Binding-site contacts:
Ligand atom CB contacts residue PHE913 of chain 2.X at 3.9 Å (hydrophobic).
Ligand atom CD1 contacts residue ARG46 of chain 2.V at 3.9 Å.
Ligand atom CB contacts residue GLY42 of chain 2.V at 3.7 Å.
Ligand atom OD2 contacts residue GLY667 of chain 2.X at 3.7 Å.
Ligand atom CG2 contacts residue TYR636 of chain 2.X at 3.8 Å (hydrophobic).
Ligand atom OD2 contacts residue GLU911 of chain 2.X at 3.4 Å (salt-bridge).
Ligand atom CA contacts residue ARG666 of chain 2.X at 3.6 Å.
Ligand atom CD1 contacts residue SER21 of chain 2.V at 3.4 Å.
Ligand atom OG contacts residue PHE45 of chain 2.V at 3.3 Å (h-bond).
Ligand atom CD2 contacts residue ALA20 of chain 2.V at 3.8 Å (hydrophobic).
Ligand atom CG contacts residue GLY667 of chain 2.X at 3.7 Å.
Ligand atom CB contacts residue GLU911 of chain 2.X at 3.6 Å.
Ligand atom CB contacts residue ARG666 of chain 2.X at 3.9 Å.
Ligand atom N contacts residue ARG46 of chain 2.V at 3.9 Å.
Ligand atom O contacts residue ALA874 of chain 2.X at 3.7 Å.
Ligand atom N contacts residue GLY42 of chain 2.V at 3.5 Å (h-bond).
Ligand atom O contacts residue ARG46 of chain 2.V at 3.9 Å.
Ligand atom N contacts residue GLY873 of chain 2.X at 3.8 Å.
Ligand atom O contacts residue ASN43 of chain 2.V at 3.6 Å.
Ligand atom CE1 contacts residue ARG46 of chain 2.V at 3.7 Å.
Ligand atom CG contacts residue GLU911 of chain 2.X at 3.5 Å.
Ligand atom C contacts residue ARG666 of chain 2.X at 3.7 Å.
Ligand atom O contacts residue GLY42 of chain 2.V at 3.5 Å.
Ligand atom ND2 contacts residue THR49 of chain 2.V at 3.9 Å.
Ligand atom O contacts residue ASN634 of chain 2.X at 3.0 Å (h-bond).
Ligand atom N contacts residue ARG666 of chain 2.X at 3.4 Å (salt-bridge).
Ligand atom OD1 contacts residue GLY667 of chain 2.X at 3.3 Å (h-bond).
Ligand atom N contacts residue SER871 of chain 2.X at 3.6 Å.
Ligand atom OD1 contacts residue ARG666 of chain 2.X at 3.7 Å.
Ligand atom CB contacts residue ALA874 of chain 2.X at 3.9 Å (hydrophobic).
Ligand atom N contacts residue ALA874 of chain 2.X at 3.8 Å.
Ligand atom C contacts residue ASN634 of chain 2.X at 3.8 Å.
Ligand atom CG contacts residue ASN634 of chain 2.X at 3.9 Å.
Ligand atom CD1 contacts residue ARG33 of chain 2.V at 3.8 Å.
Ligand atom N contacts residue ARG666 of chain 2.X at 3.4 Å.
Ligand atom OD1 contacts residue ASN634 of chain 2.X at 3.2 Å (h-bond).
Ligand atom OD2 contacts residue PRO864 of chain 2.X at 3.6 Å.
Ligand atom CB contacts residue ASN47 of chain 2.V at 3.7 Å.
Ligand atom OG contacts residue ARG46 of chain 2.V at 3.2 Å.
Ligand atom CD1 contacts residue ARG666 of chain 2.X at 3.9 Å.

Sequence of chain 2.X:
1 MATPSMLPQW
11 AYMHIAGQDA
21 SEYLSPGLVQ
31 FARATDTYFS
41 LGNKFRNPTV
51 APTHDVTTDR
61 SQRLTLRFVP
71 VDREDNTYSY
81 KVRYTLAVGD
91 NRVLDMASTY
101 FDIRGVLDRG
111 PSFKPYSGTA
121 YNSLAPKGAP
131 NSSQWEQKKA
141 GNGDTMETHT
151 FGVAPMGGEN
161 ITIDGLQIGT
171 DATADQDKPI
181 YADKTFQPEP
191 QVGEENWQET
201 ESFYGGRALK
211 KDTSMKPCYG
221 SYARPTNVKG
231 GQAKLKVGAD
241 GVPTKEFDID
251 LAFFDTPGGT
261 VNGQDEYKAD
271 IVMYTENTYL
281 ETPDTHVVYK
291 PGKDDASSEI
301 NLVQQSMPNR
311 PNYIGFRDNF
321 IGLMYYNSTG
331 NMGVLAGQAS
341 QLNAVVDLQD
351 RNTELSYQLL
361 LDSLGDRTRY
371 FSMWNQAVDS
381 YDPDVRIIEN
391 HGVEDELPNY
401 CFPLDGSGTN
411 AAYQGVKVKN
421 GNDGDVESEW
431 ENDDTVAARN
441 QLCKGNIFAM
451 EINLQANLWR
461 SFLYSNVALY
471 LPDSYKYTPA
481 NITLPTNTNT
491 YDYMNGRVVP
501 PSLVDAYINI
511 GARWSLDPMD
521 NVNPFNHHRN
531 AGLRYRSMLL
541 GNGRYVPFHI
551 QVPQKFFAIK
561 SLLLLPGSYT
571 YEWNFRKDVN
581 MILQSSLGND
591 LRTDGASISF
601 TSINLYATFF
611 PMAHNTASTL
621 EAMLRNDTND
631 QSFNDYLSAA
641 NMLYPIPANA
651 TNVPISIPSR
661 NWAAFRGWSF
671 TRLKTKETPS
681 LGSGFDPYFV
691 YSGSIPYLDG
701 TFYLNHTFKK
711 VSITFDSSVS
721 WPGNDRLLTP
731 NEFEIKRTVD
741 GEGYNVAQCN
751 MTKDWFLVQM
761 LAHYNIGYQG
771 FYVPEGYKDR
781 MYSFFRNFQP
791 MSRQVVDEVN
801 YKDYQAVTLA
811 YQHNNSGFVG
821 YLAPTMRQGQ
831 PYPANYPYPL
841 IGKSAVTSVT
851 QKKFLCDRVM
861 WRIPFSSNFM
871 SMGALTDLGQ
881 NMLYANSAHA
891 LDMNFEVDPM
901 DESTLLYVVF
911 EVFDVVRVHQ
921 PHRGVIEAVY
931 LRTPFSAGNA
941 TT

Sequence of chain 2.V:
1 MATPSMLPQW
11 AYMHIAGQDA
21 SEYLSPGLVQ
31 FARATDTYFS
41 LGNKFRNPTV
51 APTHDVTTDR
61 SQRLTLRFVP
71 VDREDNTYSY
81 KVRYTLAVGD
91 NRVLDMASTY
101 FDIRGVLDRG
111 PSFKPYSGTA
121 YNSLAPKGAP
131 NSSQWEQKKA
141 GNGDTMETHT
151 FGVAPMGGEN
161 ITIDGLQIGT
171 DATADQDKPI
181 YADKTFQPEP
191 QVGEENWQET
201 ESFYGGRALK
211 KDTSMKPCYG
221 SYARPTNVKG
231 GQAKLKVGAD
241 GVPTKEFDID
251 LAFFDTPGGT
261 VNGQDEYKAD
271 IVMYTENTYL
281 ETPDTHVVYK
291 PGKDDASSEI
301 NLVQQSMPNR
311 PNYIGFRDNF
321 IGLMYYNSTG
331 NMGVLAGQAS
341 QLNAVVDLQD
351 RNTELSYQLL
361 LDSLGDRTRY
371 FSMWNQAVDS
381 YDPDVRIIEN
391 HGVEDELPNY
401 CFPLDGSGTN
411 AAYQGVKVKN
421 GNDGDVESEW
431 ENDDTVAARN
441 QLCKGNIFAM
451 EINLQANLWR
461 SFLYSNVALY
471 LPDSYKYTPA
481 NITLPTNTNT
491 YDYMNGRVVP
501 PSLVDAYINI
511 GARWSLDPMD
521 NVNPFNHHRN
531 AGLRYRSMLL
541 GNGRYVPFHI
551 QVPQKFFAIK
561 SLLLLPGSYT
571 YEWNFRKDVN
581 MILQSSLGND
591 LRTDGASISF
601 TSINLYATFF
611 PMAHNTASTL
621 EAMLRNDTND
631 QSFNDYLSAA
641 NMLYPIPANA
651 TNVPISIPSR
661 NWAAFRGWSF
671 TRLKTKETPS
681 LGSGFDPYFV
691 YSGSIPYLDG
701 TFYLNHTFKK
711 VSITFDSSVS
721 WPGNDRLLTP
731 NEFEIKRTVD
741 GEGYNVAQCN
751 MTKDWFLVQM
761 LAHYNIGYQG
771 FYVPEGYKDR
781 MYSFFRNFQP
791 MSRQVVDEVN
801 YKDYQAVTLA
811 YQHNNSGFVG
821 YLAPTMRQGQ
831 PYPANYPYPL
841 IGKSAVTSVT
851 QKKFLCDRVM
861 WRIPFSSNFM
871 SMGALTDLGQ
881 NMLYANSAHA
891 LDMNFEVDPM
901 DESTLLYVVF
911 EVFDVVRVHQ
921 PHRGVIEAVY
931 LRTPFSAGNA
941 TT

A small-molecule ligand and the protein it binds are described below.
Small molecule (SMILES): CC[C@H](C)[C@H](NC(=O)[C@@H](N)CC(=O)O)C(=O)N[C@@H](CC(N)=O)C(=O)N[C@@H](Cc1ccccc1)C(=O)N[C@@H](CO)C(=O)N[C@@H](CO)C(=O)N[C@H](C=O)CC(C)C